This protein binds this small molecule.
Small molecule (SMILES): CC(=O)N[C@H]1[C@H](O[C@H]2[C@H](O)[C@@H](NC(C)=O)CO[C@@H]2CO)O[C@H](CO)[C@@H](O)[C@@H]1O

Binding-site contacts:
Ligand atom O7 contacts residue ASN110 of chain 1.B at 4.0 Å.
Ligand atom O4 contacts residue HIS114 of chain 1.B at 3.8 Å.
Ligand atom N2 contacts residue ASN110 of chain 1.B at 2.9 Å (h-bond).
Ligand atom N2 contacts residue SER112 of chain 1.B at 2.8 Å (h-bond).
Ligand atom C3 contacts residue HIS114 of chain 1.B at 3.6 Å.
Ligand atom O7 contacts residue HIS114 of chain 1.B at 3.2 Å.
Ligand atom C4 contacts residue ASN110 of chain 1.B at 4.2 Å.
Ligand atom C3 contacts residue SER112 of chain 1.B at 3.6 Å.
Ligand atom C5 contacts residue SER112 of chain 1.B at 4.4 Å.
Ligand atom O5 contacts residue SER112 of chain 1.B at 4.2 Å.
Ligand atom C1 contacts residue SER112 of chain 1.B at 3.0 Å.
Ligand atom C1 contacts residue HIS114 of chain 1.B at 3.5 Å.
Ligand atom C7 contacts residue SER111 of chain 1.B at 4.0 Å.
Ligand atom C7 contacts residue ASN110 of chain 1.B at 3.6 Å.
Ligand atom C5 contacts residue HIS114 of chain 1.B at 3.1 Å.
Ligand atom C7 contacts residue SER112 of chain 1.B at 4.0 Å.
Ligand atom C8 contacts residue SER112 of chain 1.B at 3.8 Å.
Ligand atom C8 contacts residue HIS114 of chain 1.B at 4.2 Å.
Ligand atom C8 contacts residue SER111 of chain 1.B at 2.9 Å.
Ligand atom C1 contacts residue ASN110 of chain 1.B at 1.4 Å.
Ligand atom C2 contacts residue ASN110 of chain 1.B at 2.4 Å.
Ligand atom C5 contacts residue ASN110 of chain 1.B at 3.6 Å.
Ligand atom C2 contacts residue HIS114 of chain 1.B at 4.1 Å.
Ligand atom C2 contacts residue SER112 of chain 1.B at 3.2 Å.
Ligand atom O5 contacts residue ASN110 of chain 1.B at 2.4 Å (h-bond).
Ligand atom C4 contacts residue HIS114 of chain 1.B at 3.7 Å.
Ligand atom C7 contacts residue HIS114 of chain 1.B at 4.1 Å.
Ligand atom C6 contacts residue HIS114 of chain 1.B at 4.1 Å.
Ligand atom C3 contacts residue ASN110 of chain 1.B at 3.8 Å.
Ligand atom O5 contacts residue HIS114 of chain 1.B at 3.7 Å.

Sequence of chain 1.B:
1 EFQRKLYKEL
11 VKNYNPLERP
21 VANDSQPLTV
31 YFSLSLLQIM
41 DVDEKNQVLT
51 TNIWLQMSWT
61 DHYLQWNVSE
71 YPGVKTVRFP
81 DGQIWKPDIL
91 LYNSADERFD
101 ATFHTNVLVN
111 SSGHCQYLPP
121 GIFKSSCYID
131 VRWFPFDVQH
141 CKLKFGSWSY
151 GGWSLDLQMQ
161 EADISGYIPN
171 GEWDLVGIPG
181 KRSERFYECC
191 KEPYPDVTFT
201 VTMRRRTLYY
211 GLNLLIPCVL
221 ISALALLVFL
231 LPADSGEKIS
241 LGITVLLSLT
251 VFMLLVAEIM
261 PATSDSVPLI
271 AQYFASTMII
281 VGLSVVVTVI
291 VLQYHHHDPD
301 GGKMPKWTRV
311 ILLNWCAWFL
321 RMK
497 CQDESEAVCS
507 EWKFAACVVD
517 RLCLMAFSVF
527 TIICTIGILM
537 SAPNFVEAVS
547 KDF